A small-molecule ligand and the protein it binds are described below.
Small molecule (SMILES): CCCCCCCCCC(=O)N(CCO)C[C@@H](O)[C@@H](O)[C@@H](O)[C@@H](O)CO

Sequence of chain 1.B:
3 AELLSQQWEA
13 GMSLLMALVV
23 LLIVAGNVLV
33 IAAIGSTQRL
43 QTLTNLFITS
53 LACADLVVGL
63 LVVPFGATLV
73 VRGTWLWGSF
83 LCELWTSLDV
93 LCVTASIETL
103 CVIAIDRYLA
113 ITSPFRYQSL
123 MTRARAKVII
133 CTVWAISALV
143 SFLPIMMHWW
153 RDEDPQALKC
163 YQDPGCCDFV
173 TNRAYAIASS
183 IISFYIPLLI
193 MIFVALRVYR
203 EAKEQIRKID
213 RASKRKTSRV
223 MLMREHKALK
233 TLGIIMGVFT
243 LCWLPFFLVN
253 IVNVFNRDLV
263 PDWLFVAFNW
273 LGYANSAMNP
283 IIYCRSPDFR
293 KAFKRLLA

Binding-site contacts:
Ligand atom C15 contacts residue VAL268 of chain 1.B at 4.2 Å (hydrophobic).
Ligand atom O34 contacts residue VAL21 of chain 1.B at 4.2 Å.
Ligand atom C21 contacts residue TRP272 of chain 1.B at 4.0 Å (hydrophobic).
Ligand atom C30 contacts residue TRP272 of chain 1.B at 4.5 Å (hydrophobic).
Ligand atom C18 contacts residue VAL72 of chain 1.B at 4.1 Å (hydrophobic).
Ligand atom O34 contacts residue LEU17 of chain 1.B at 3.8 Å.
Ligand atom C18 contacts residue TRP272 of chain 1.B at 4.1 Å (hydrophobic).
Ligand atom C24 contacts residue TRP272 of chain 1.B at 4.2 Å (hydrophobic).
Ligand atom O34 contacts residue MET18 of chain 1.B at 4.0 Å.
Ligand atom C27 contacts residue TRP272 of chain 1.B at 4.2 Å (hydrophobic).